Sequence of chain 10.D:
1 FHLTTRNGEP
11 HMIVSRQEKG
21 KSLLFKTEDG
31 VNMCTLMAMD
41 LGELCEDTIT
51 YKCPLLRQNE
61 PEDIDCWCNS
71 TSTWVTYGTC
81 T

This small molecule binds to this protein.
Small molecule (SMILES): CC(=O)N[C@@H]1[C@@H](O)[C@H](O)[C@@H](CO)O[C@H]1O

Binding-site contacts:
Ligand atom C6 contacts residue ASN69 of chain 10.D at 4.4 Å.
Ligand atom C5 contacts residue NAG1 of chain 10.X at 4.4 Å.
Ligand atom C5 contacts residue VAL31 of chain 10.D at 4.2 Å (hydrophobic).
Ligand atom C6 contacts residue NAG1 of chain 10.X at 4.3 Å.
Ligand atom O4 contacts residue NAG1 of chain 10.X at 3.0 Å.
Ligand atom N2 contacts residue ASN69 of chain 10.D at 4.3 Å.
Ligand atom C4 contacts residue VAL31 of chain 10.D at 3.8 Å (hydrophobic).
Ligand atom O4 contacts residue VAL31 of chain 10.D at 3.3 Å.
Ligand atom C7 contacts residue ASN69 of chain 10.D at 3.8 Å.
Ligand atom C7 contacts residue SER70 of chain 10.D at 4.4 Å.
Ligand atom C5 contacts residue MET33 of chain 10.D at 3.7 Å (hydrophobic).
Ligand atom O1 contacts residue ASN69 of chain 10.D at 2.1 Å (h-bond).
Ligand atom C2 contacts residue VAL31 of chain 10.D at 4.0 Å (hydrophobic).
Ligand atom C6 contacts residue LEU24 of chain 10.D at 4.5 Å (hydrophobic).
Ligand atom C3 contacts residue VAL31 of chain 10.D at 3.0 Å (hydrophobic).
Ligand atom O3 contacts residue NAG1 of chain 10.X at 2.6 Å (h-bond).
Ligand atom C8 contacts residue ARG57 of chain 10.D at 4.2 Å.
Ligand atom C2 contacts residue ASN69 of chain 10.D at 4.2 Å.
Ligand atom C1 contacts residue VAL31 of chain 10.D at 4.3 Å (hydrophobic).
Ligand atom N2 contacts residue VAL31 of chain 10.D at 4.0 Å.
Ligand atom C8 contacts residue ASN69 of chain 10.D at 3.4 Å.
Ligand atom O3 contacts residue VAL31 of chain 10.D at 3.6 Å.
Ligand atom C5 contacts residue ASN69 of chain 10.D at 3.7 Å.
Ligand atom C4 contacts residue NAG1 of chain 10.X at 3.2 Å.
Ligand atom C3 contacts residue NAG1 of chain 10.X at 3.7 Å.
Ligand atom C1 contacts residue ASN69 of chain 10.D at 2.7 Å.
Ligand atom O6 contacts residue NAG1 of chain 10.X at 3.0 Å.
Ligand atom O1 contacts residue MET33 of chain 10.D at 3.9 Å.
Ligand atom O7 contacts residue ASN69 of chain 10.D at 3.8 Å.
Ligand atom O5 contacts residue ASN69 of chain 10.D at 2.8 Å (h-bond).
Ligand atom C8 contacts residue SER70 of chain 10.D at 3.7 Å.
Ligand atom O1 contacts residue VAL31 of chain 10.D at 3.4 Å (h-bond).
Ligand atom C6 contacts residue MET33 of chain 10.D at 3.5 Å (hydrophobic).
Ligand atom O1 contacts residue SER70 of chain 10.D at 4.2 Å.
Ligand atom O5 contacts residue MET33 of chain 10.D at 4.2 Å.